Sequence of chain 14.A:
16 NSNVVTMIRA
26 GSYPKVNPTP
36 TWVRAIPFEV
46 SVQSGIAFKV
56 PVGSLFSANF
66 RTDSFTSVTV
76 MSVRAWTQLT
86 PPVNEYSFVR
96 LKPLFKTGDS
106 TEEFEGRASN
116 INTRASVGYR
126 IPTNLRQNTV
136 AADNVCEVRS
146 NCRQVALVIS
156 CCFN

The protein below binds the small molecule below.
Small molecule (SMILES): CO[P](=O)(O)O[C@H]1[C@@H](O)[C@H](n2ccc(=O)[nH]c2=O)O[C@@H]1COP(=O)(O)O

Binding-site contacts:
Ligand atom C3' contacts residue ARG125 of chain 14.A at 3.3 Å.
Ligand atom N3 contacts residue SER17 of chain 10.A at 4.3 Å.
Ligand atom C4 contacts residue ASN16 of chain 10.A at 4.1 Å.
Ligand atom O2 contacts residue ASN16 of chain 10.A at 2.5 Å (h-bond).
Ligand atom C2 contacts residue ASN16 of chain 10.A at 3.0 Å.
Ligand atom N3 contacts residue ASN16 of chain 10.A at 2.9 Å (h-bond).
Ligand atom OP3 contacts residue ILE23 of chain 10.A at 4.2 Å.
Ligand atom O3' contacts residue ARG125 of chain 14.A at 4.0 Å.
Ligand atom C5 contacts residue THR21 of chain 10.A at 4.3 Å.
Ligand atom N3 contacts residue ARG125 of chain 14.A at 3.6 Å (salt-bridge).
Ligand atom C5 contacts residue ARG125 of chain 14.A at 3.5 Å.
Ligand atom C4 contacts residue SER17 of chain 10.A at 4.1 Å.
Ligand atom O4 contacts residue THR21 of chain 10.A at 3.9 Å.
Ligand atom C4' contacts residue ARG125 of chain 14.A at 4.4 Å.
Ligand atom N1 contacts residue ASN16 of chain 10.A at 4.4 Å.
Ligand atom O5' contacts residue ARG131 of chain 14.A at 2.6 Å (salt-bridge).
Ligand atom O4 contacts residue SER17 of chain 10.A at 3.2 Å.
Ligand atom OP3 contacts residue ARG125 of chain 14.A at 2.8 Å.
Ligand atom C2' contacts residue ARG125 of chain 14.A at 3.6 Å.
Ligand atom C5' contacts residue ARG125 of chain 14.A at 4.1 Å.
Ligand atom O5' contacts residue ARG125 of chain 14.A at 3.0 Å (salt-bridge).
Ligand atom OP2 contacts residue ILE23 of chain 10.A at 4.5 Å.
Ligand atom P contacts residue ILE23 of chain 10.A at 4.4 Å.
Ligand atom OP2 contacts residue SER77 of chain 14.A at 4.1 Å.
Ligand atom P contacts residue ARG131 of chain 14.A at 3.5 Å.
Ligand atom OP1 contacts residue ARG131 of chain 14.A at 3.4 Å (salt-bridge).
Ligand atom P contacts residue ARG125 of chain 14.A at 3.7 Å.
Ligand atom C6 contacts residue ARG125 of chain 14.A at 3.5 Å.
Ligand atom C4 contacts residue ARG125 of chain 14.A at 3.5 Å.
Ligand atom OP1 contacts residue ILE23 of chain 10.A at 4.0 Å.
Ligand atom N1 contacts residue ARG125 of chain 14.A at 3.7 Å.
Ligand atom O2 contacts residue ARG125 of chain 14.A at 3.9 Å.
Ligand atom O4 contacts residue ARG125 of chain 14.A at 3.8 Å.
Ligand atom C5' contacts residue SER77 of chain 14.A at 4.4 Å.
Ligand atom C5' contacts residue MET76 of chain 14.A at 4.3 Å (hydrophobic).
Ligand atom C5' contacts residue ARG131 of chain 14.A at 3.2 Å.
Ligand atom OP1 contacts residue ARG125 of chain 14.A at 2.9 Å (salt-bridge).
Ligand atom OP2 contacts residue ARG131 of chain 14.A at 3.7 Å.
Ligand atom C1' contacts residue ARG125 of chain 14.A at 4.2 Å.
Ligand atom C2 contacts residue ARG125 of chain 14.A at 3.8 Å.

Sequence of chain 10.A:
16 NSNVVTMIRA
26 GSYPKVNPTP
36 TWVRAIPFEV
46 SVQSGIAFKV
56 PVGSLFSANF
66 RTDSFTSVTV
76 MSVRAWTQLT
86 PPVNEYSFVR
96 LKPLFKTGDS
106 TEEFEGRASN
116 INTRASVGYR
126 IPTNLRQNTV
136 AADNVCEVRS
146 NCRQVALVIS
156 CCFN